This small molecule binds to this protein.
Small molecule (SMILES): CCCCOc1cncc(-c2nnc3c(C)nc4ccc(CN5CCOCC5)cc4n23)c1

Sequence of chain 1.D:
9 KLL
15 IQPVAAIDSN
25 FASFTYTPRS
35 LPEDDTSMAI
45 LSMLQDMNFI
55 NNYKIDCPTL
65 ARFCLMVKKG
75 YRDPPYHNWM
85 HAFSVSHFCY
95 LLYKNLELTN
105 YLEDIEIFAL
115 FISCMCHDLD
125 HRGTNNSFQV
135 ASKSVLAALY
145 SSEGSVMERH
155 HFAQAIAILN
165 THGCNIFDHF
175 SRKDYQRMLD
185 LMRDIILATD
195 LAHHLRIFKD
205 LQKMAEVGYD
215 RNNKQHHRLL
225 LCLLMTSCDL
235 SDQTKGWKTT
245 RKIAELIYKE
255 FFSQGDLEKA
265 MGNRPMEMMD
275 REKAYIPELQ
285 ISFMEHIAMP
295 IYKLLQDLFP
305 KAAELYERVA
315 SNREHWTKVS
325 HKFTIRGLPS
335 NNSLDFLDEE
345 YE

Binding-site contacts:
Ligand atom C29 contacts residue THR193 of chain 1.D at 3.2 Å.
Ligand atom C4 contacts residue PHE287 of chain 1.D at 3.5 Å (hydrophobic).
Ligand atom C6 contacts residue ILE251 of chain 1.D at 3.9 Å (hydrophobic).
Ligand atom C1 contacts residue PHE287 of chain 1.D at 3.5 Å (hydrophobic).
Ligand atom C10 contacts residue PHE287 of chain 1.D at 3.6 Å (hydrophobic).
Ligand atom O19 contacts residue ASN129 of chain 1.D at 3.3 Å (h-bond).
Ligand atom C14 contacts residue GLN237 of chain 1.D at 3.6 Å.
Ligand atom C18 contacts residue MET270 of chain 1.D at 3.6 Å (hydrophobic).
Ligand atom N8 contacts residue TYR80 of chain 1.D at 3.8 Å.
Ligand atom C32 contacts residue LEU195 of chain 1.D at 3.8 Å (hydrophobic).
Ligand atom N5 contacts residue PHE287 of chain 1.D at 3.5 Å.
Ligand atom C1 contacts residue ILE251 of chain 1.D at 3.7 Å (hydrophobic).
Ligand atom N8 contacts residue ILE251 of chain 1.D at 3.8 Å.
Ligand atom C20 contacts residue ASN129 of chain 1.D at 3.9 Å.
Ligand atom C14 contacts residue GLN284 of chain 1.D at 3.6 Å.
Ligand atom C14 contacts residue PHE287 of chain 1.D at 3.6 Å (hydrophobic).
Ligand atom C29 contacts residue ASP233 of chain 1.D at 3.2 Å.
Ligand atom C11 contacts residue PHE287 of chain 1.D at 3.9 Å (hydrophobic).
Ligand atom N2 contacts residue ILE251 of chain 1.D at 4.0 Å.
Ligand atom N5 contacts residue GLN284 of chain 1.D at 3.2 Å (h-bond).
Ligand atom C21 contacts residue PHE255 of chain 1.D at 3.7 Å (hydrophobic).
Ligand atom N8 contacts residue LEU234 of chain 1.D at 3.8 Å.
Ligand atom C14 contacts residue ILE251 of chain 1.D at 3.9 Å (hydrophobic).
Ligand atom C3 contacts residue PHE287 of chain 1.D at 3.5 Å (hydrophobic).
Ligand atom C13 contacts residue PHE287 of chain 1.D at 4.0 Å (hydrophobic).
Ligand atom C15 contacts residue LEU195 of chain 1.D at 3.9 Å (hydrophobic).
Ligand atom N7 contacts residue ILE251 of chain 1.D at 3.6 Å.
Ligand atom C6 contacts residue GLN284 of chain 1.D at 3.8 Å.
Ligand atom C11 contacts residue MET272 of chain 1.D at 3.8 Å (hydrophobic).
Ligand atom C32 contacts residue THR230 of chain 1.D at 4.0 Å.
Ligand atom N2 contacts residue PHE287 of chain 1.D at 3.7 Å.
Ligand atom C30 contacts residue THR193 of chain 1.D at 3.6 Å.
Ligand atom O28 contacts residue THR193 of chain 1.D at 3.4 Å (h-bond).
Ligand atom C31 contacts residue THR193 of chain 1.D at 4.0 Å.
Ligand atom N16 contacts residue MET272 of chain 1.D at 3.7 Å.
Ligand atom N24 contacts residue HIS81 of chain 1.D at 3.7 Å.
Ligand atom C9 contacts residue ILE251 of chain 1.D at 4.0 Å (hydrophobic).
Ligand atom N7 contacts residue PHE287 of chain 1.D at 3.9 Å.
Ligand atom C20 contacts residue MET273 of chain 1.D at 3.6 Å (hydrophobic).
Ligand atom C6 contacts residue PHE287 of chain 1.D at 3.4 Å (hydrophobic).